Binding-site contacts:
Ligand atom C8 contacts residue THR380 of chain 1.B at 3.7 Å.
Ligand atom C6 contacts residue ASN381 of chain 1.B at 4.0 Å.
Ligand atom C1 contacts residue THR380 of chain 1.B at 4.0 Å.
Ligand atom O7 contacts residue ASN378 of chain 1.B at 4.1 Å.
Ligand atom C3 contacts residue ARG158 of chain 1.B at 4.5 Å.
Ligand atom C7 contacts residue ASN378 of chain 1.B at 3.3 Å.
Ligand atom C2 contacts residue ASN378 of chain 1.B at 3.2 Å.
Ligand atom O3 contacts residue ARG158 of chain 1.B at 4.2 Å.
Ligand atom O5 contacts residue ASN378 of chain 1.B at 2.7 Å (h-bond).
Ligand atom N2 contacts residue ASN378 of chain 1.B at 3.1 Å (h-bond).
Ligand atom O6 contacts residue LEU383 of chain 1.B at 3.6 Å.
Ligand atom C3 contacts residue ASN378 of chain 1.B at 4.3 Å.
Ligand atom C5 contacts residue ASN381 of chain 1.B at 3.6 Å.
Ligand atom C1 contacts residue ASN378 of chain 1.B at 1.9 Å.
Ligand atom N2 contacts residue THR380 of chain 1.B at 3.7 Å.
Ligand atom O6 contacts residue ASN381 of chain 1.B at 3.1 Å (h-bond).
Ligand atom C4 contacts residue THR385 of chain 1.B at 4.2 Å.
Ligand atom C8 contacts residue ASN378 of chain 1.B at 3.2 Å.
Ligand atom C6 contacts residue THR385 of chain 1.B at 4.0 Å.
Ligand atom C8 contacts residue LYS379 of chain 1.B at 4.2 Å.
Ligand atom C1 contacts residue ASN381 of chain 1.B at 3.8 Å.
Ligand atom C2 contacts residue THR385 of chain 1.B at 3.9 Å.
Ligand atom O7 contacts residue THR385 of chain 1.B at 4.0 Å.
Ligand atom O5 contacts residue THR385 of chain 1.B at 3.5 Å (h-bond).
Ligand atom C5 contacts residue ASN378 of chain 1.B at 3.8 Å.
Ligand atom C8 contacts residue SER154 of chain 1.B at 4.2 Å.
Ligand atom O2 contacts residue ARG158 of chain 1.B at 3.6 Å.
Ligand atom C5 contacts residue THR385 of chain 1.B at 4.3 Å.
Ligand atom C2 contacts residue ARG158 of chain 1.B at 3.7 Å.
Ligand atom C8 contacts residue GLU187 of chain 1.B at 4.5 Å.
Ligand atom C7 contacts residue THR380 of chain 1.B at 4.2 Å.
Ligand atom C1 contacts residue THR385 of chain 1.B at 4.1 Å.
Ligand atom O5 contacts residue ASN381 of chain 1.B at 3.5 Å (h-bond).

Sequence of chain 1.B:
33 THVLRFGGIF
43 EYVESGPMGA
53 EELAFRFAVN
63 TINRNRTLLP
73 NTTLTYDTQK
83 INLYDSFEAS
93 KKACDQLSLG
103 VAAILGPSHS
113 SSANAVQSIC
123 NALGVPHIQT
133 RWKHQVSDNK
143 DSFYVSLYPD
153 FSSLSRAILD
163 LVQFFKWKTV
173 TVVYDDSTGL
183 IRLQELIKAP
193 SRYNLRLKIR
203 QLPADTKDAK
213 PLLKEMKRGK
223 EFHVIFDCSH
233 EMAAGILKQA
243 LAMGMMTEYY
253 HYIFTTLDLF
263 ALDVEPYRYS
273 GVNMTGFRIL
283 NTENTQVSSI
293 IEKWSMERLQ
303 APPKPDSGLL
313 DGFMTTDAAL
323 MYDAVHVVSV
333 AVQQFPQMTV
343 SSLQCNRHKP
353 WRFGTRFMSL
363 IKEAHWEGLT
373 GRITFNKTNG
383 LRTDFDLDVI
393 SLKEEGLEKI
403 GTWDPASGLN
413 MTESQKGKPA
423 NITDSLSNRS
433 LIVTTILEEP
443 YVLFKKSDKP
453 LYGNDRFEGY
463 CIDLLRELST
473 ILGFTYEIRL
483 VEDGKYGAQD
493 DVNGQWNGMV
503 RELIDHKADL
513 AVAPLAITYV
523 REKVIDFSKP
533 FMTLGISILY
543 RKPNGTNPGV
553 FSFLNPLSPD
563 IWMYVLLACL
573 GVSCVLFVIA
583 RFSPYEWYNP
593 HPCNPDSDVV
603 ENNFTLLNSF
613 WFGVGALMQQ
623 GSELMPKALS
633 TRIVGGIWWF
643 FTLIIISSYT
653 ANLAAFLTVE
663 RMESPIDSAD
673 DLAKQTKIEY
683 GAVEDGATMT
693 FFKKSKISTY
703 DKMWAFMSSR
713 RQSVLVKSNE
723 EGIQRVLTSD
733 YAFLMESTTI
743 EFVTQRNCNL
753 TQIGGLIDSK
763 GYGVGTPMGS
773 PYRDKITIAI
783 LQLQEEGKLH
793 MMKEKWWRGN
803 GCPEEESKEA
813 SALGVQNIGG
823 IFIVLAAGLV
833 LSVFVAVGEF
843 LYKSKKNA

This protein binds this small molecule.
Small molecule (SMILES): CC(=O)N[C@H]1[C@H](O[C@H]2[C@H](O)[C@@H](NC(C)=O)CO[C@@H]2CO)O[C@H](CO)[C@@H](O[C@@H]2O[C@H](CO)[C@@H](O)[C@H](O)[C@@H]2O)[C@@H]1O